The small molecule below binds the protein below.
Small molecule (SMILES): CC(=O)N[C@@H]1[C@@H](O)[C@H](O)[C@@H](CO)O[C@H]1O

Binding-site contacts:
Ligand atom C7 contacts residue PRO371 of chain 1.D at 4.3 Å (hydrophobic).
Ligand atom C8 contacts residue PRO371 of chain 1.D at 3.7 Å (hydrophobic).
Ligand atom C2 contacts residue ASN339 of chain 1.D at 2.5 Å.
Ligand atom C5 contacts residue ASN339 of chain 1.D at 3.7 Å.
Ligand atom C4 contacts residue ASN339 of chain 1.D at 4.2 Å.
Ligand atom N2 contacts residue PRO371 of chain 1.D at 4.1 Å.
Ligand atom O7 contacts residue ASN339 of chain 1.D at 4.4 Å.
Ligand atom C1 contacts residue ASN339 of chain 1.D at 1.4 Å.
Ligand atom O5 contacts residue ASN339 of chain 1.D at 2.3 Å (h-bond).
Ligand atom C3 contacts residue ASN339 of chain 1.D at 3.8 Å.
Ligand atom C7 contacts residue ASN339 of chain 1.D at 3.9 Å.
Ligand atom N2 contacts residue ASN339 of chain 1.D at 3.0 Å (h-bond).

Sequence of chain 1.D:
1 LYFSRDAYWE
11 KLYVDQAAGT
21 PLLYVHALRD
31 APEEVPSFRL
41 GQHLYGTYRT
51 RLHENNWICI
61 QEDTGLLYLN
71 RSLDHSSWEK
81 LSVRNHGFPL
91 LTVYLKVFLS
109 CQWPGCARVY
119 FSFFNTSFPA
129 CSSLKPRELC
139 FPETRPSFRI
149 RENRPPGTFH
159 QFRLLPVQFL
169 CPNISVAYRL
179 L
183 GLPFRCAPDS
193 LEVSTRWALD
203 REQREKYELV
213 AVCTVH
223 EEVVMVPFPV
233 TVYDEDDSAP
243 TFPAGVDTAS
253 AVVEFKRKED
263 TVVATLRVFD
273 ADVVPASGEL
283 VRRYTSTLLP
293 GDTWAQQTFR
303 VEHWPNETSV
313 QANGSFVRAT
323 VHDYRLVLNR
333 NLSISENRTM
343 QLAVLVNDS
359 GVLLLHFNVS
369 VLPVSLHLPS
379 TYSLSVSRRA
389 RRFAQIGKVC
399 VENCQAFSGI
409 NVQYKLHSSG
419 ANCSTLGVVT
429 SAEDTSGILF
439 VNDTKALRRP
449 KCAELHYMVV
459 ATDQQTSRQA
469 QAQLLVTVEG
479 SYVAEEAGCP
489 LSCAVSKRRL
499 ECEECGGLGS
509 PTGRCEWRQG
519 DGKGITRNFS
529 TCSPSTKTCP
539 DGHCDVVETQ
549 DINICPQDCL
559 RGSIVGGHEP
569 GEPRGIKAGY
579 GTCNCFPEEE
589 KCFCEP